Binding-site contacts:
Ligand atom CAE contacts residue MET233 of chain 1.A at 3.3 Å (hydrophobic).
Ligand atom CAH contacts residue PHE117 of chain 1.A at 3.7 Å (hydrophobic).
Ligand atom NAM contacts residue PHE117 of chain 1.A at 3.7 Å.
Ligand atom OAB contacts residue NAP1 of chain 1.E at 3.4 Å (h-bond).
Ligand atom CAC contacts residue MET233 of chain 1.A at 3.9 Å (hydrophobic).
Ligand atom CAS contacts residue PHE117 of chain 1.A at 3.8 Å (hydrophobic).
Ligand atom CAD contacts residue CYS188 of chain 1.A at 3.6 Å (hydrophobic).
Ligand atom CAS contacts residue NAP1 of chain 1.E at 3.7 Å.
Ligand atom CAO contacts residue SER115 of chain 1.A at 3.7 Å.
Ligand atom CAR contacts residue PHE117 of chain 1.A at 3.4 Å (hydrophobic).
Ligand atom CAQ contacts residue PHE117 of chain 1.A at 3.7 Å (hydrophobic).
Ligand atom CAQ contacts residue NAP1 of chain 1.E at 3.5 Å.
Ligand atom CAR contacts residue TYR194 of chain 1.A at 3.4 Å (hydrophobic).
Ligand atom CAO contacts residue PHE117 of chain 1.A at 3.3 Å (hydrophobic).
Ligand atom NAK contacts residue TYR194 of chain 1.A at 3.5 Å (h-bond).
Ligand atom NAL contacts residue PHE117 of chain 1.A at 3.6 Å.
Ligand atom CAJ contacts residue NAP1 of chain 1.E at 3.4 Å.
Ligand atom CAP contacts residue PHE117 of chain 1.A at 3.8 Å (hydrophobic).
Ligand atom CAI contacts residue NAP1 of chain 1.E at 3.5 Å.
Ligand atom CAH contacts residue TYR194 of chain 1.A at 3.8 Å (hydrophobic).
Ligand atom NAK contacts residue SER115 of chain 1.A at 3.8 Å.
Ligand atom CAR contacts residue NAP1 of chain 1.E at 3.8 Å.
Ligand atom CAG contacts residue LEU229 of chain 1.A at 3.5 Å (hydrophobic).
Ligand atom NAK contacts residue PHE117 of chain 1.A at 3.6 Å.
Ligand atom NAK contacts residue NAP1 of chain 1.E at 3.1 Å (h-bond).
Ligand atom CAE contacts residue TRP241 of chain 1.A at 3.5 Å (hydrophobic).
Ligand atom NAL contacts residue NAP1 of chain 1.E at 3.7 Å.
Ligand atom CAC contacts residue TRP241 of chain 1.A at 3.4 Å (hydrophobic).
Ligand atom NAA contacts residue NAP1 of chain 1.E at 3.1 Å (h-bond).
Ligand atom CAO contacts residue NAP1 of chain 1.E at 3.4 Å.
Ligand atom CAH contacts residue NAP1 of chain 1.E at 3.4 Å.
Ligand atom NAL contacts residue TYR194 of chain 1.A at 2.7 Å (h-bond).
Ligand atom CAF contacts residue PHE117 of chain 1.A at 3.7 Å (hydrophobic).
Ligand atom CAD contacts residue TRP241 of chain 1.A at 3.9 Å (hydrophobic).
Ligand atom NAA contacts residue PHE117 of chain 1.A at 3.5 Å.
Ligand atom CAP contacts residue NAP1 of chain 1.E at 3.6 Å.
Ligand atom NAM contacts residue NAP1 of chain 1.E at 2.8 Å (h-bond).
Ligand atom OAB contacts residue ARG34 of chain 1.A at 3.5 Å (salt-bridge).
Ligand atom NAL contacts residue ASP181 of chain 1.A at 3.5 Å (salt-bridge).
Ligand atom NAA contacts residue SER115 of chain 1.A at 2.8 Å (h-bond).

Sequence of chain 1.A:
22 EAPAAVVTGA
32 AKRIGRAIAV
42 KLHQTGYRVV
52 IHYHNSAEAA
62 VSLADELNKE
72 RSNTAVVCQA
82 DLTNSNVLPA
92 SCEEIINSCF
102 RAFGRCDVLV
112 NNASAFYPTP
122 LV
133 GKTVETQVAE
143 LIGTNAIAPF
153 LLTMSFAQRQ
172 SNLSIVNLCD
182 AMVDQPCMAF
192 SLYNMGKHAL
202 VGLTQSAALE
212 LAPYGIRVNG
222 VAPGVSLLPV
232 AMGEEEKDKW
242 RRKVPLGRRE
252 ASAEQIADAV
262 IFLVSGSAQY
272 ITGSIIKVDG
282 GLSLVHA

A protein and the small-molecule ligand that binds it are described below.
Small molecule (SMILES): Nc1nc2[nH]cc(CCc3ccccc3)c2c(=O)[nH]1